Sequence of chain 1.B:
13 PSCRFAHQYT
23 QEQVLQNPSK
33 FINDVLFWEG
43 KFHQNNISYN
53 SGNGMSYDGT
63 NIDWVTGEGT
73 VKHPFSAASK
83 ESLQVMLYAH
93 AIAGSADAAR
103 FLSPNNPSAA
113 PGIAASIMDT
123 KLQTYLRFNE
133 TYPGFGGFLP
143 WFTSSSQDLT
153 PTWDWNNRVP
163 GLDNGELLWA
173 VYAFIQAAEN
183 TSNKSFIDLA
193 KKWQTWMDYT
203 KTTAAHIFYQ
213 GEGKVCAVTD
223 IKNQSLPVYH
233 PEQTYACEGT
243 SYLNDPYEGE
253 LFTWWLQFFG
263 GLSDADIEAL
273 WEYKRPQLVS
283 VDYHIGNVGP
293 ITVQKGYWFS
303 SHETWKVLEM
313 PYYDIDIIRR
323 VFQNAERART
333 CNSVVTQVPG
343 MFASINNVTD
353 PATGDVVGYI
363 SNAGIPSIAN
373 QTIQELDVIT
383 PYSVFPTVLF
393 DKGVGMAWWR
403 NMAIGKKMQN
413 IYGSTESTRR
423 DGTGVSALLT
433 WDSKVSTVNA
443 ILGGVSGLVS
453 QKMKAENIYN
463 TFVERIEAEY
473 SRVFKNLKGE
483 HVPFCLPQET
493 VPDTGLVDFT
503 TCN

This small molecule binds to this protein.
Small molecule (SMILES): CC(=O)N[C@@H]1[C@@H](O)[C@H](O)[C@@H](CO)O[C@H]1O

Binding-site contacts:
Ligand atom C8 contacts residue THR197 of chain 1.B at 4.0 Å.
Ligand atom C7 contacts residue TYR201 of chain 1.B at 4.5 Å (hydrophobic).
Ligand atom C6 contacts residue TYR201 of chain 1.B at 4.5 Å (hydrophobic).
Ligand atom C8 contacts residue TRP198 of chain 1.B at 3.8 Å (hydrophobic).
Ligand atom C6 contacts residue PRO135 of chain 1.B at 4.2 Å (hydrophobic).
Ligand atom C1 contacts residue ASN131 of chain 1.B at 1.4 Å.
Ligand atom O6 contacts residue PRO135 of chain 1.B at 4.3 Å.
Ligand atom O7 contacts residue ASN131 of chain 1.B at 4.0 Å.
Ligand atom N2 contacts residue ASN131 of chain 1.B at 2.9 Å (h-bond).
Ligand atom C8 contacts residue LEU128 of chain 1.B at 4.0 Å (hydrophobic).
Ligand atom C5 contacts residue TYR201 of chain 1.B at 3.7 Å (hydrophobic).
Ligand atom O7 contacts residue LEU128 of chain 1.B at 3.7 Å.
Ligand atom C8 contacts residue TYR201 of chain 1.B at 3.8 Å (hydrophobic).
Ligand atom O5 contacts residue ASN131 of chain 1.B at 2.3 Å (h-bond).
Ligand atom C5 contacts residue ASN131 of chain 1.B at 3.6 Å.
Ligand atom C2 contacts residue ASN131 of chain 1.B at 2.4 Å.
Ligand atom C3 contacts residue TYR201 of chain 1.B at 3.8 Å (hydrophobic).
Ligand atom C4 contacts residue ASN131 of chain 1.B at 4.2 Å.
Ligand atom C4 contacts residue TYR201 of chain 1.B at 4.4 Å (hydrophobic).
Ligand atom N2 contacts residue TYR201 of chain 1.B at 3.6 Å.
Ligand atom O4 contacts residue TYR201 of chain 1.B at 4.5 Å.
Ligand atom O5 contacts residue TYR201 of chain 1.B at 4.4 Å.
Ligand atom C2 contacts residue TYR201 of chain 1.B at 4.2 Å (hydrophobic).
Ligand atom C1 contacts residue TYR201 of chain 1.B at 3.8 Å (hydrophobic).
Ligand atom C7 contacts residue LEU128 of chain 1.B at 4.0 Å (hydrophobic).
Ligand atom O3 contacts residue TYR201 of chain 1.B at 4.3 Å.
Ligand atom C3 contacts residue ASN131 of chain 1.B at 3.8 Å.
Ligand atom C7 contacts residue ASN131 of chain 1.B at 3.6 Å.